Binding-site contacts:
Ligand atom C27 contacts residue TYR124 of chain 1.B at 3.3 Å (hydrophobic).
Ligand atom C17 contacts residue TRP286 of chain 1.B at 3.3 Å (hydrophobic).
Ligand atom C36 contacts residue TRP439 of chain 1.B at 3.3 Å (hydrophobic).
Ligand atom C15 contacts residue TYR72 of chain 1.B at 3.3 Å (hydrophobic).
Ligand atom N1 contacts residue SER293 of chain 1.B at 3.2 Å (h-bond).
Ligand atom C39 contacts residue TYR337 of chain 1.B at 3.6 Å (hydrophobic).
Ligand atom C19 contacts residue TYR72 of chain 1.B at 3.5 Å (hydrophobic).
Ligand atom C35 contacts residue TRP439 of chain 1.B at 3.5 Å (hydrophobic).
Ligand atom C36 contacts residue TYR337 of chain 1.B at 3.5 Å (hydrophobic).
Ligand atom C33 contacts residue TRP86 of chain 1.B at 3.4 Å (hydrophobic).
Ligand atom N5 contacts residue TYR124 of chain 1.B at 3.6 Å (h-bond).
Ligand atom C11 contacts residue TYR341 of chain 1.B at 3.6 Å (hydrophobic).
Ligand atom C34 contacts residue TYR449 of chain 1.B at 3.5 Å (hydrophobic).
Ligand atom C32 contacts residue TRP86 of chain 1.B at 3.5 Å (hydrophobic).
Ligand atom C10 contacts residue TYR72 of chain 1.B at 3.4 Å (hydrophobic).
Ligand atom C33 contacts residue TYR337 of chain 1.B at 3.5 Å (hydrophobic).
Ligand atom N5 contacts residue TYR337 of chain 1.B at 2.8 Å (h-bond).
Ligand atom C34 contacts residue TYR337 of chain 1.B at 3.5 Å (hydrophobic).
Ligand atom N3 contacts residue TYR72 of chain 1.B at 2.8 Å (h-bond).
Ligand atom C11 contacts residue ASP74 of chain 1.B at 3.5 Å.
Ligand atom C35 contacts residue TYR337 of chain 1.B at 3.5 Å (hydrophobic).
Ligand atom C28 contacts residue TYR341 of chain 1.B at 3.5 Å (hydrophobic).
Ligand atom C22 contacts residue TRP286 of chain 1.B at 3.4 Å (hydrophobic).
Ligand atom N8 contacts residue HIS447 of chain 1.B at 3.0 Å (h-bond).
Ligand atom N4 contacts residue PHE338 of chain 1.B at 3.6 Å.
Ligand atom C31 contacts residue TYR337 of chain 1.B at 3.6 Å (hydrophobic).
Ligand atom C16 contacts residue TRP286 of chain 1.B at 3.4 Å (hydrophobic).
Ligand atom C21 contacts residue TRP286 of chain 1.B at 3.6 Å (hydrophobic).
Ligand atom C42 contacts residue GLU202 of chain 1.B at 3.3 Å.
Ligand atom C34 contacts residue HIS447 of chain 1.B at 3.5 Å.
Ligand atom C9 contacts residue TRP286 of chain 1.B at 3.6 Å (hydrophobic).
Ligand atom C32 contacts residue TYR341 of chain 1.B at 3.5 Å (hydrophobic).
Ligand atom C12 contacts residue TYR341 of chain 1.B at 3.5 Å (hydrophobic).
Ligand atom C30 contacts residue TYR337 of chain 1.B at 3.6 Å (hydrophobic).
Ligand atom N4 contacts residue TYR337 of chain 1.B at 3.1 Å (h-bond).
Ligand atom C10 contacts residue TYR124 of chain 1.B at 3.5 Å (hydrophobic).
Ligand atom C31 contacts residue TRP86 of chain 1.B at 3.4 Å (hydrophobic).
Ligand atom N8 contacts residue TYR337 of chain 1.B at 3.5 Å.
Ligand atom N6 contacts residue TYR124 of chain 1.B at 3.1 Å (h-bond).
Ligand atom C28 contacts residue TYR124 of chain 1.B at 3.3 Å (hydrophobic).

Sequence of chain 1.B:
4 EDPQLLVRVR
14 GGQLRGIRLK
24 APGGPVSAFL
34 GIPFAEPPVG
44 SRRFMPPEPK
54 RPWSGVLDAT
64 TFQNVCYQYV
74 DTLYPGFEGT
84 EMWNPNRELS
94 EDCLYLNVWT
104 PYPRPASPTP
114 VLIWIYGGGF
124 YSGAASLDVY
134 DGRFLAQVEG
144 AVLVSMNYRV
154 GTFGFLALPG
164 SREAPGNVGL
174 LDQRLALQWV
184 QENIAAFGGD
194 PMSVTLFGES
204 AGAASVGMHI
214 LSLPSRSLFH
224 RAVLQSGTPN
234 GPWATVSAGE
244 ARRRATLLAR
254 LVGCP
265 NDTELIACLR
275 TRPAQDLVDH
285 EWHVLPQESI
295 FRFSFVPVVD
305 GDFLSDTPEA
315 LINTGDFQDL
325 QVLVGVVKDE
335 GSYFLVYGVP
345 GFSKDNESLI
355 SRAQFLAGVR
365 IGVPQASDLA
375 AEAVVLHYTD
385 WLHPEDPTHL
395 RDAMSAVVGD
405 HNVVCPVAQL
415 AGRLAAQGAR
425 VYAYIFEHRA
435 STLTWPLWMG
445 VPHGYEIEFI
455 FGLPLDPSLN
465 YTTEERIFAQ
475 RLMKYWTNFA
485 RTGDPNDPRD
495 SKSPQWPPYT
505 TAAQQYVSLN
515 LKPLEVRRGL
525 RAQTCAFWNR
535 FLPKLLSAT

This protein binds this small molecule.
Small molecule (SMILES): Nc1ccc2c(c1)c(-c1ccccc1)[n+](CCCCCc1cn(CCNc3c4c(nc5ccccc35)CCCC4)nn1)c1cc(N)ccc21